Binding-site contacts:
Ligand atom C4 contacts residue ASN255 of chain 1.A at 4.2 Å.
Ligand atom C8 contacts residue MET242 of chain 1.A at 4.2 Å (hydrophobic).
Ligand atom O6 contacts residue THR257 of chain 1.A at 4.2 Å.
Ligand atom N2 contacts residue ASN255 of chain 1.A at 3.0 Å (h-bond).
Ligand atom O5 contacts residue THR257 of chain 1.A at 3.8 Å.
Ligand atom C2 contacts residue ASN255 of chain 1.A at 2.5 Å.
Ligand atom C5 contacts residue ASN255 of chain 1.A at 3.6 Å.
Ligand atom C5 contacts residue THR257 of chain 1.A at 3.9 Å.
Ligand atom C1 contacts residue THR257 of chain 1.A at 3.4 Å.
Ligand atom C1 contacts residue ASN255 of chain 1.A at 1.4 Å.
Ligand atom O7 contacts residue ASN255 of chain 1.A at 4.3 Å.
Ligand atom C3 contacts residue ASN255 of chain 1.A at 3.8 Å.
Ligand atom C7 contacts residue ASN255 of chain 1.A at 3.9 Å.
Ligand atom C2 contacts residue THR257 of chain 1.A at 4.4 Å.
Ligand atom O5 contacts residue ASN255 of chain 1.A at 2.3 Å (h-bond).
Ligand atom C8 contacts residue THR241 of chain 1.A at 4.0 Å.

Sequence of chain 1.A:
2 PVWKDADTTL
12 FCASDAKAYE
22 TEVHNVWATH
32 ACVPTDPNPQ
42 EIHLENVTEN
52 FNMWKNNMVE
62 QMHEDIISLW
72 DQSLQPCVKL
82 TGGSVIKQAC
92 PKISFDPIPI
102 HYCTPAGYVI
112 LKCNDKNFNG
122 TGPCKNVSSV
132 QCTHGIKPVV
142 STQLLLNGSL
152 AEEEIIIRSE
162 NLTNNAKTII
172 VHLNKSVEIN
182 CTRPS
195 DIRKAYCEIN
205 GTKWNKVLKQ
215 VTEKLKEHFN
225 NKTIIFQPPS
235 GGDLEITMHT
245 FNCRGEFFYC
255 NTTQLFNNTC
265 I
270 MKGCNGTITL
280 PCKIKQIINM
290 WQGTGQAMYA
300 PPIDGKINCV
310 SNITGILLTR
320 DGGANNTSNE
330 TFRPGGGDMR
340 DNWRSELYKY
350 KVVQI

A protein and the small-molecule ligand that binds it are described below.
Small molecule (SMILES): CC(=O)N[C@@H]1[C@@H](O)[C@H](O)[C@@H](CO)O[C@H]1O